The protein below binds the small molecule below.
Small molecule (SMILES): C[C@@H]1O[C@@H](O)[C@@H](O)[C@H](O)[C@@H]1O

Binding-site contacts:
Ligand atom O2 contacts residue NAG1 of chain 1.C at 2.2 Å (h-bond).
Ligand atom O5 contacts residue NAG1 of chain 1.C at 3.5 Å (h-bond).
Ligand atom C6 contacts residue NAG1 of chain 1.C at 4.4 Å.
Ligand atom C3 contacts residue NAG1 of chain 1.C at 1.7 Å.
Ligand atom C4 contacts residue NAG1 of chain 1.C at 2.1 Å.
Ligand atom C1 contacts residue NAG1 of chain 1.C at 4.0 Å.
Ligand atom O4 contacts residue NAG1 of chain 1.C at 3.2 Å (h-bond).
Ligand atom C5 contacts residue NAG1 of chain 1.C at 3.0 Å.
Ligand atom O3 contacts residue NAG1 of chain 1.C at 1.4 Å (h-bond).
Ligand atom C2 contacts residue NAG1 of chain 1.C at 2.9 Å.